Sequence of chain 1.H:
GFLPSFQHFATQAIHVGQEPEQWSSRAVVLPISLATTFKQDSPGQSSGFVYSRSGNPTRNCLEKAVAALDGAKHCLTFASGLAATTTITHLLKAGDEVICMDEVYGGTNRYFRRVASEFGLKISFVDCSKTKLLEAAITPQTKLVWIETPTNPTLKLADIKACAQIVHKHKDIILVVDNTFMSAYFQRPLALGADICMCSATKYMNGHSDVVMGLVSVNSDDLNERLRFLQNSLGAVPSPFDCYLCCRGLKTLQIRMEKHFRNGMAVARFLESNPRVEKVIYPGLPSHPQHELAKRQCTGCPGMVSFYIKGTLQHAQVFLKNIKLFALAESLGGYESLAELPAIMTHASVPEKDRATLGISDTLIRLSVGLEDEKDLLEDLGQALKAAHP

Binding-site contacts:
Ligand atom O4 contacts residue THR204 of chain 1.G at 2.8 Å (h-bond).
Ligand atom N1 contacts residue ASP180 of chain 1.G at 2.7 Å (salt-bridge).
Ligand atom O7 contacts residue GLU332 of chain 1.G at 3.5 Å.
Ligand atom N2 contacts residue LYS205 of chain 1.G at 3.4 Å.
Ligand atom O1 contacts residue ASN154 of chain 1.G at 2.9 Å (h-bond).
Ligand atom O7 contacts residue THR348 of chain 1.G at 3.1 Å.
Ligand atom O7 contacts residue SER333 of chain 1.G at 2.5 Å (h-bond).
Ligand atom C10 contacts residue SER333 of chain 1.G at 3.3 Å.
Ligand atom C9 contacts residue TYR107 of chain 1.G at 3.6 Å (hydrophobic).
Ligand atom C5 contacts residue TYR107 of chain 1.G at 3.6 Å (hydrophobic).
Ligand atom C6 contacts residue TYR107 of chain 1.G at 3.6 Å (hydrophobic).
Ligand atom O6 contacts residue ARG368 of chain 1.G at 2.9 Å (salt-bridge).
Ligand atom O2 contacts residue GLY83 of chain 1.G at 3.4 Å.
Ligand atom O5 contacts residue TYR53 of chain 1.H at 2.4 Å (h-bond).
Ligand atom O7 contacts residue ARG368 of chain 1.G at 3.0 Å (salt-bridge).
Ligand atom N2 contacts residue TYR107 of chain 1.G at 3.6 Å.
Ligand atom O4 contacts residue SER202 of chain 1.G at 2.7 Å (h-bond).
Ligand atom C3 contacts residue TYR107 of chain 1.G at 3.7 Å (hydrophobic).
Ligand atom O3 contacts residue SER82 of chain 1.G at 3.3 Å.
Ligand atom O5 contacts residue ARG55 of chain 1.H at 3.0 Å (salt-bridge).
Ligand atom P1 contacts residue GLY83 of chain 1.G at 3.4 Å.
Ligand atom C4 contacts residue TYR107 of chain 1.G at 3.5 Å (hydrophobic).
Ligand atom P1 contacts residue SER202 of chain 1.G at 3.5 Å.
Ligand atom C1 contacts residue ASP180 of chain 1.G at 3.5 Å.
Ligand atom C2 contacts residue ASP180 of chain 1.G at 3.5 Å.
Ligand atom N3 contacts residue TYR107 of chain 1.G at 3.4 Å.
Ligand atom O3 contacts residue LEU84 of chain 1.G at 2.9 Å (h-bond).
Ligand atom P1 contacts residue TYR53 of chain 1.H at 3.6 Å.
Ligand atom O4 contacts residue GLY83 of chain 1.G at 2.9 Å (h-bond).
Ligand atom O3 contacts residue GLY83 of chain 1.G at 3.2 Å (h-bond).
Ligand atom O3 contacts residue ARG55 of chain 1.H at 2.9 Å (salt-bridge).
Ligand atom C10 contacts residue THR348 of chain 1.G at 3.3 Å.
Ligand atom N4 contacts residue GLU332 of chain 1.G at 3.2 Å (salt-bridge).
Ligand atom C7 contacts residue ASP180 of chain 1.G at 3.5 Å.
Ligand atom C5 contacts residue LYS205 of chain 1.G at 3.7 Å.
Ligand atom N3 contacts residue LYS205 of chain 1.G at 3.2 Å (salt-bridge).
Ligand atom O6 contacts residue ASN154 of chain 1.G at 3.0 Å (h-bond).
Ligand atom O6 contacts residue LEU334 of chain 1.G at 3.6 Å.
Ligand atom C2 contacts residue GLU150 of chain 1.G at 3.6 Å.
Ligand atom O2 contacts residue SER202 of chain 1.G at 3.0 Å (h-bond).

A small-molecule ligand and the protein it binds are described below.
Small molecule (SMILES): Cc1ncc(COP(=O)(O)O)c(/C=N/NC(=O)C(N)=O)c1O

Sequence of chain 1.G:
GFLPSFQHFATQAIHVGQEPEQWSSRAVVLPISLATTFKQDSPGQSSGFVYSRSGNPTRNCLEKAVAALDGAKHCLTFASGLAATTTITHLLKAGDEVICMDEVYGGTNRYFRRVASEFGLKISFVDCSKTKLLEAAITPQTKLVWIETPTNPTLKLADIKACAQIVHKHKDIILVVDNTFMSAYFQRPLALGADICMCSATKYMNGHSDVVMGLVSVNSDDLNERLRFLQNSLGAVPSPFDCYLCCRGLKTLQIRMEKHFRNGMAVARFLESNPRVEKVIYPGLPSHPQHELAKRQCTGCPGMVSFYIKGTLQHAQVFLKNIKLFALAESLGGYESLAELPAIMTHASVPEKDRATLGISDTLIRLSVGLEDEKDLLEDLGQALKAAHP